Sequence of chain 1.I:
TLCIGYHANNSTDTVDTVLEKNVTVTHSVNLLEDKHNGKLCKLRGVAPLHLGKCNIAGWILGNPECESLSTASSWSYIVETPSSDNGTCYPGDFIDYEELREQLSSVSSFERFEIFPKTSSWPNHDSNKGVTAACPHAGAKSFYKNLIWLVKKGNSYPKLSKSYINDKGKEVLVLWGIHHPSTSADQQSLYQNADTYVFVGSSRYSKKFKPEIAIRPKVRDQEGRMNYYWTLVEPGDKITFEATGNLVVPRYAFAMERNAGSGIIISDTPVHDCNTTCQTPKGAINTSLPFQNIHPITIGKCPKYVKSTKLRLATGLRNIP

Binding-site contacts:
Ligand atom C5 contacts residue ASN27 of chain 1.I at 3.5 Å.
Ligand atom O6 contacts residue ASN27 of chain 1.I at 4.4 Å.
Ligand atom C1 contacts residue ASN27 of chain 1.I at 1.6 Å.
Ligand atom C6 contacts residue ASN27 of chain 1.I at 4.3 Å.
Ligand atom C1 contacts residue ASN27 of chain 1.I at 4.5 Å.
Ligand atom C2 contacts residue ASN27 of chain 1.I at 2.5 Å.
Ligand atom C7 contacts residue ASN27 of chain 1.I at 4.5 Å.
Ligand atom O5 contacts residue ASN27 of chain 1.I at 3.5 Å (h-bond).
Ligand atom O5 contacts residue ASN27 of chain 1.I at 2.1 Å (h-bond).
Ligand atom C6 contacts residue ASN27 of chain 1.I at 3.0 Å.
Ligand atom C4 contacts residue ASN27 of chain 1.I at 4.1 Å.
Ligand atom N2 contacts residue ASN27 of chain 1.I at 3.3 Å (h-bond).
Ligand atom C3 contacts residue ASN27 of chain 1.I at 3.8 Å.
Ligand atom C5 contacts residue ASN27 of chain 1.I at 3.4 Å.

The small molecule below binds the protein below.
Small molecule (SMILES): CC(=O)N[C@H]1CO[C@H](CO[C@@H]2O[C@@H](C)[C@@H](O)[C@@H](O)[C@@H]2O)[C@@H](O)[C@@H]1O